Binding-site contacts:
Ligand atom C4' contacts residue TYR153 of chain 1.A at 3.7 Å (hydrophobic).
Ligand atom C1' contacts residue TRP157 of chain 1.A at 3.4 Å (hydrophobic).
Ligand atom O5' contacts residue TYR153 of chain 1.A at 3.6 Å.
Ligand atom O2' contacts residue TRP157 of chain 1.A at 3.8 Å.
Ligand atom C6 contacts residue LYS44 of chain 1.A at 2.2 Å.
Ligand atom N5 contacts residue LYS44 of chain 1.A at 3.5 Å (salt-bridge).
Ligand atom O3' contacts residue ARG10 of chain 1.A at 3.5 Å (salt-bridge).
Ligand atom O2 contacts residue TYR8 of chain 1.A at 3.6 Å.
Ligand atom C7 contacts residue TYR63 of chain 1.A at 3.4 Å (hydrophobic).
Ligand atom N3 contacts residue SER25 of chain 1.A at 3.1 Å (h-bond).
Ligand atom C8 contacts residue TYR8 of chain 1.A at 3.3 Å (hydrophobic).
Ligand atom O2 contacts residue SER25 of chain 1.A at 3.7 Å.
Ligand atom C4A contacts residue TYR8 of chain 1.A at 3.4 Å (hydrophobic).
Ligand atom C8A contacts residue TRP70 of chain 1.A at 3.8 Å (hydrophobic).
Ligand atom C5' contacts residue GLN154 of chain 1.A at 2.6 Å.
Ligand atom O5' contacts residue GLN154 of chain 1.A at 1.3 Å (h-bond).
Ligand atom N8 contacts residue TYR8 of chain 1.A at 3.6 Å.
Ligand atom C5' contacts residue ARG95 of chain 1.A at 3.8 Å.
Ligand atom C2 contacts residue TYR8 of chain 1.A at 3.5 Å (hydrophobic).
Ligand atom O3' contacts residue ARG95 of chain 1.A at 3.1 Å (salt-bridge).
Ligand atom C8 contacts residue LYS44 of chain 1.A at 2.5 Å.
Ligand atom C8A contacts residue TYR8 of chain 1.A at 3.6 Å (hydrophobic).
Ligand atom C4 contacts residue TYR8 of chain 1.A at 3.5 Å (hydrophobic).
Ligand atom C4' contacts residue GLN154 of chain 1.A at 3.8 Å.
Ligand atom C2' contacts residue TRP157 of chain 1.A at 3.6 Å (hydrophobic).
Ligand atom C5' contacts residue ILE97 of chain 1.A at 3.3 Å (hydrophobic).
Ligand atom C8 contacts residue HIS59 of chain 1.A at 3.6 Å.
Ligand atom N3 contacts residue TYR8 of chain 1.A at 3.8 Å.
Ligand atom O4' contacts residue ARG95 of chain 1.A at 3.8 Å.
Ligand atom C2 contacts residue ARG10 of chain 1.A at 3.8 Å.
Ligand atom O5' contacts residue ILE97 of chain 1.A at 3.6 Å.
Ligand atom N1 contacts residue TYR8 of chain 1.A at 3.5 Å.
Ligand atom O5' contacts residue ARG95 of chain 1.A at 3.6 Å.
Ligand atom N5 contacts residue TYR8 of chain 1.A at 3.5 Å.
Ligand atom C4A contacts residue TRP70 of chain 1.A at 3.7 Å (hydrophobic).
Ligand atom C6 contacts residue TYR8 of chain 1.A at 3.8 Å (hydrophobic).
Ligand atom C7 contacts residue LYS44 of chain 1.A at 1.4 Å.
Ligand atom O2 contacts residue ARG10 of chain 1.A at 2.9 Å (salt-bridge).
Ligand atom O4 contacts residue LEU67 of chain 1.A at 3.4 Å.
Ligand atom O2' contacts residue TRP70 of chain 1.A at 3.6 Å.

Sequence of chain 1.A:
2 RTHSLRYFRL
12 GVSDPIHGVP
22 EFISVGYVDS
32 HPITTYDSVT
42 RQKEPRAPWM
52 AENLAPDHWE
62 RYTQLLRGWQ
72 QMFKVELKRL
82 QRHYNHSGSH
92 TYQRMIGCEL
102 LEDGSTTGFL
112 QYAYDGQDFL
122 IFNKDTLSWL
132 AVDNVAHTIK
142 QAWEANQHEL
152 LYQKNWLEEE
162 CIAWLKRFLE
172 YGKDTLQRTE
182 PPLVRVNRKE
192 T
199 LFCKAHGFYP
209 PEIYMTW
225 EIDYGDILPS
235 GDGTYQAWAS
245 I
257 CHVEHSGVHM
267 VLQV

A small-molecule ligand and the protein it binds are described below.
Small molecule (SMILES): CC/C=N/c1c(NC[C@H](O)[C@H](O)[C@H](O)CO)[nH]c(=O)[nH]c1=O